Binding-site contacts:
Ligand atom C27 contacts residue TYR380 of chain 1.A at 3.7 Å (hydrophobic).
Ligand atom C26 contacts residue GLY379 of chain 1.A at 3.7 Å.
Ligand atom C11 contacts residue ASP198 of chain 1.A at 3.4 Å.
Ligand atom I1 contacts residue ASP198 of chain 1.A at 3.5 Å.
Ligand atom C27 contacts residue GLY379 of chain 1.A at 3.6 Å.
Ligand atom C17 contacts residue ASP198 of chain 1.A at 3.9 Å.
Ligand atom C26 contacts residue ILE376 of chain 1.A at 3.8 Å (hydrophobic).
Ligand atom C1 contacts residue MET202 of chain 1.A at 3.8 Å (hydrophobic).
Ligand atom C21 contacts residue ILE354 of chain 1.A at 3.4 Å (hydrophobic).
Ligand atom C7 contacts residue TYR372 of chain 1.A at 3.6 Å (hydrophobic).
Ligand atom C21 contacts residue VAL290 of chain 1.A at 3.7 Å (hydrophobic).
Ligand atom C10 contacts residue LEU195 of chain 1.A at 3.6 Å (hydrophobic).
Ligand atom O4 contacts residue VAL290 of chain 1.A at 3.8 Å.
Ligand atom C22 contacts residue ASP198 of chain 1.A at 3.3 Å.
Ligand atom C15 contacts residue LEU195 of chain 1.A at 3.6 Å (hydrophobic).
Ligand atom C12 contacts residue GLN175 of chain 1.A at 3.7 Å.
Ligand atom C5 contacts residue ASP198 of chain 1.A at 3.4 Å.
Ligand atom C20 contacts residue ILE354 of chain 1.A at 3.7 Å (hydrophobic).
Ligand atom C16 contacts residue TYR199 of chain 1.A at 3.5 Å (hydrophobic).
Ligand atom C24 contacts residue ASP198 of chain 1.A at 3.4 Å.
Ligand atom C11 contacts residue LEU195 of chain 1.A at 3.8 Å (hydrophobic).
Ligand atom O3 contacts residue TYR199 of chain 1.A at 2.7 Å (h-bond).
Ligand atom C14 contacts residue LEU195 of chain 1.A at 3.8 Å (hydrophobic).
Ligand atom C1 contacts residue ILE354 of chain 1.A at 3.5 Å (hydrophobic).
Ligand atom C19 contacts residue TYR199 of chain 1.A at 3.8 Å (hydrophobic).
Ligand atom C27 contacts residue TRP347 of chain 1.A at 3.6 Å (hydrophobic).
Ligand atom C14 contacts residue CYS270 of chain 1.A at 3.5 Å (hydrophobic).
Ligand atom C15 contacts residue CYS270 of chain 1.A at 3.1 Å (hydrophobic).
Ligand atom C11 contacts residue GLN175 of chain 1.A at 3.3 Å.
Ligand atom C23 contacts residue MET202 of chain 1.A at 3.6 Å (hydrophobic).
Ligand atom C25 contacts residue ASP198 of chain 1.A at 3.5 Å.
Ligand atom I1 contacts residue GLN175 of chain 1.A at 3.9 Å.
Ligand atom C23 contacts residue ASP198 of chain 1.A at 3.5 Å.
Ligand atom O2 contacts residue TYR372 of chain 1.A at 3.6 Å (h-bond).
Ligand atom I1 contacts residue VAL194 of chain 1.A at 3.3 Å.
Ligand atom C6 contacts residue ILE376 of chain 1.A at 3.5 Å (hydrophobic).
Ligand atom C25 contacts residue TYR380 of chain 1.A at 3.8 Å (hydrophobic).
Ligand atom N2 contacts residue ASP198 of chain 1.A at 3.0 Å (salt-bridge).
Ligand atom C20 contacts residue VAL290 of chain 1.A at 3.9 Å (hydrophobic).
Ligand atom C26 contacts residue TYR380 of chain 1.A at 3.8 Å (hydrophobic).

A small-molecule ligand and the protein it binds are described below.
Small molecule (SMILES): O=C(N[C@@H]1C=C[C@H]2[C@H]3Cc4ccc(O)c5c4[C@@]2(CCN3CC2CC2)[C@H]1O5)c1cccc(I)c1

Sequence of chain 1.A:
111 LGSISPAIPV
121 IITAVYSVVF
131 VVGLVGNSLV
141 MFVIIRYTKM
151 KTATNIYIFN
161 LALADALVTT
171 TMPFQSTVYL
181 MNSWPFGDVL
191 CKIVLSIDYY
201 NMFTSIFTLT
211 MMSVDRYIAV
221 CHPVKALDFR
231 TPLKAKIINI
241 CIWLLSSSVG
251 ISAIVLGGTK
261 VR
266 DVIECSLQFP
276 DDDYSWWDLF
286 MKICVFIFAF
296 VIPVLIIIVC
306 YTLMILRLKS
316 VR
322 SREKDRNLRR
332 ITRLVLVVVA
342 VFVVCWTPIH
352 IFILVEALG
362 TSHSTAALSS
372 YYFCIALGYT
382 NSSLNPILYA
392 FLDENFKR